Sequence of chain 1.A:
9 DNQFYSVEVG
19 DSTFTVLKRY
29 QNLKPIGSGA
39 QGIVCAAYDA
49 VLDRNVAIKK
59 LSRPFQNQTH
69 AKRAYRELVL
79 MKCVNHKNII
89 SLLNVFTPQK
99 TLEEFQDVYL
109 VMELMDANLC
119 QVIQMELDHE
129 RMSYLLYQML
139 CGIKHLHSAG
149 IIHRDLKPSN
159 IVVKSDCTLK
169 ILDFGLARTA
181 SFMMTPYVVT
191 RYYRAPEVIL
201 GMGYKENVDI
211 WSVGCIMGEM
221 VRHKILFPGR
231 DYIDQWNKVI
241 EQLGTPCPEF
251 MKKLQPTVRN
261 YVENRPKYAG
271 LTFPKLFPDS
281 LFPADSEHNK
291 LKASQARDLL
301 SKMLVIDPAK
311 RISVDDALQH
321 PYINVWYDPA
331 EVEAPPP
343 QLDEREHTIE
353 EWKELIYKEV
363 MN

The protein below binds the small molecule below.
Small molecule (SMILES): Cc1cc(NC(=O)c2cccc(-n3cc(NC(=O)Nc4ccccc4)cn3)c2)ccn1

Binding-site contacts:
Ligand atom C03 contacts residue LEU112 of chain 1.A at 3.6 Å (hydrophobic).
Ligand atom C22 contacts residue LYS57 of chain 1.A at 3.8 Å.
Ligand atom C08 contacts residue ASP114 of chain 1.A at 3.5 Å.
Ligand atom C06 contacts residue ILE34 of chain 1.A at 3.8 Å (hydrophobic).
Ligand atom C03 contacts residue MET113 of chain 1.A at 3.4 Å (hydrophobic).
Ligand atom N28 contacts residue MET113 of chain 1.A at 3.0 Å (h-bond).
Ligand atom N14 contacts residue ILE34 of chain 1.A at 3.8 Å.
Ligand atom C25 contacts residue MET110 of chain 1.A at 3.5 Å (hydrophobic).
Ligand atom O19 contacts residue LEU170 of chain 1.A at 3.6 Å.
Ligand atom N20 contacts residue VAL42 of chain 1.A at 3.8 Å.
Ligand atom C04 contacts residue LEU112 of chain 1.A at 3.8 Å (hydrophobic).
Ligand atom C25 contacts residue ALA55 of chain 1.A at 3.8 Å (hydrophobic).
Ligand atom C01 contacts residue ASP114 of chain 1.A at 3.6 Å.
Ligand atom C22 contacts residue ILE88 of chain 1.A at 3.6 Å (hydrophobic).
Ligand atom C25 contacts residue LEU108 of chain 1.A at 3.6 Å (hydrophobic).
Ligand atom C13 contacts residue MET113 of chain 1.A at 3.3 Å (hydrophobic).
Ligand atom C26 contacts residue LYS57 of chain 1.A at 3.7 Å.
Ligand atom C27 contacts residue ALA55 of chain 1.A at 3.5 Å (hydrophobic).
Ligand atom C03 contacts residue ASP114 of chain 1.A at 3.4 Å.
Ligand atom C25 contacts residue LYS57 of chain 1.A at 3.7 Å.
Ligand atom C27 contacts residue MET113 of chain 1.A at 3.6 Å (hydrophobic).
Ligand atom N05 contacts residue MET113 of chain 1.A at 2.8 Å (h-bond).
Ligand atom N17 contacts residue MET110 of chain 1.A at 3.6 Å (h-bond).
Ligand atom C24 contacts residue LEU90 of chain 1.A at 3.8 Å (hydrophobic).
Ligand atom O07 contacts residue ILE34 of chain 1.A at 3.7 Å.
Ligand atom C06 contacts residue MET113 of chain 1.A at 3.7 Å (hydrophobic).
Ligand atom C09 contacts residue ASP114 of chain 1.A at 3.5 Å.
Ligand atom C26 contacts residue MET110 of chain 1.A at 3.8 Å (hydrophobic).
Ligand atom C10 contacts residue ASN116 of chain 1.A at 3.6 Å.
Ligand atom C18 contacts residue LEU170 of chain 1.A at 3.6 Å (hydrophobic).
Ligand atom C23 contacts residue ILE88 of chain 1.A at 3.2 Å (hydrophobic).
Ligand atom O07 contacts residue ASP114 of chain 1.A at 3.8 Å.
Ligand atom C02 contacts residue LEU112 of chain 1.A at 3.7 Å (hydrophobic).
Ligand atom C24 contacts residue LEU108 of chain 1.A at 3.6 Å (hydrophobic).
Ligand atom C10 contacts residue GLN119 of chain 1.A at 3.7 Å.
Ligand atom C04 contacts residue MET113 of chain 1.A at 3.5 Å (hydrophobic).
Ligand atom C13 contacts residue ILE34 of chain 1.A at 3.6 Å (hydrophobic).
Ligand atom N05 contacts residue ASP114 of chain 1.A at 3.8 Å.
Ligand atom C10 contacts residue ALA115 of chain 1.A at 3.7 Å (hydrophobic).
Ligand atom C06 contacts residue ASP114 of chain 1.A at 3.4 Å.